Binding-site contacts:
Ligand atom C6 contacts residue LEU922 of chain 1.C at 4.2 Å (hydrophobic).
Ligand atom O5 contacts residue GLN926 of chain 1.C at 4.3 Å.
Ligand atom C3 contacts residue ASN717 of chain 1.C at 3.8 Å.
Ligand atom C7 contacts residue GLN1071 of chain 1.C at 4.4 Å.
Ligand atom C5 contacts residue GLN926 of chain 1.C at 4.0 Å.
Ligand atom C3 contacts residue LEU922 of chain 1.C at 4.4 Å (hydrophobic).
Ligand atom C6 contacts residue GLN926 of chain 1.C at 3.6 Å.
Ligand atom O4 contacts residue LEU922 of chain 1.C at 3.8 Å.
Ligand atom C5 contacts residue ASN717 of chain 1.C at 3.6 Å.
Ligand atom C8 contacts residue LEU922 of chain 1.C at 4.0 Å (hydrophobic).
Ligand atom C4 contacts residue LEU922 of chain 1.C at 4.3 Å (hydrophobic).
Ligand atom O6 contacts residue GLN926 of chain 1.C at 2.5 Å (h-bond).
Ligand atom O7 contacts residue LEU922 of chain 1.C at 3.5 Å.
Ligand atom C5 contacts residue LEU922 of chain 1.C at 3.8 Å (hydrophobic).
Ligand atom C2 contacts residue GLN1071 of chain 1.C at 3.9 Å.
Ligand atom O7 contacts residue ASN717 of chain 1.C at 3.1 Å (h-bond).
Ligand atom C1 contacts residue ASN717 of chain 1.C at 1.4 Å.
Ligand atom C4 contacts residue ASN717 of chain 1.C at 4.2 Å.
Ligand atom C1 contacts residue LEU922 of chain 1.C at 4.2 Å (hydrophobic).
Ligand atom O5 contacts residue GLN1071 of chain 1.C at 3.5 Å (h-bond).
Ligand atom O5 contacts residue ASN717 of chain 1.C at 2.3 Å (h-bond).
Ligand atom C1 contacts residue GLN1071 of chain 1.C at 3.5 Å.
Ligand atom O7 contacts residue GLN1071 of chain 1.C at 3.4 Å (h-bond).
Ligand atom C8 contacts residue ASN717 of chain 1.C at 4.4 Å.
Ligand atom C7 contacts residue LEU922 of chain 1.C at 3.8 Å (hydrophobic).
Ligand atom O6 contacts residue LEU922 of chain 1.C at 3.6 Å.
Ligand atom N2 contacts residue ASN717 of chain 1.C at 3.0 Å (h-bond).
Ligand atom C2 contacts residue ASN717 of chain 1.C at 2.5 Å.
Ligand atom C7 contacts residue ASN717 of chain 1.C at 3.2 Å.

Sequence of chain 1.C:
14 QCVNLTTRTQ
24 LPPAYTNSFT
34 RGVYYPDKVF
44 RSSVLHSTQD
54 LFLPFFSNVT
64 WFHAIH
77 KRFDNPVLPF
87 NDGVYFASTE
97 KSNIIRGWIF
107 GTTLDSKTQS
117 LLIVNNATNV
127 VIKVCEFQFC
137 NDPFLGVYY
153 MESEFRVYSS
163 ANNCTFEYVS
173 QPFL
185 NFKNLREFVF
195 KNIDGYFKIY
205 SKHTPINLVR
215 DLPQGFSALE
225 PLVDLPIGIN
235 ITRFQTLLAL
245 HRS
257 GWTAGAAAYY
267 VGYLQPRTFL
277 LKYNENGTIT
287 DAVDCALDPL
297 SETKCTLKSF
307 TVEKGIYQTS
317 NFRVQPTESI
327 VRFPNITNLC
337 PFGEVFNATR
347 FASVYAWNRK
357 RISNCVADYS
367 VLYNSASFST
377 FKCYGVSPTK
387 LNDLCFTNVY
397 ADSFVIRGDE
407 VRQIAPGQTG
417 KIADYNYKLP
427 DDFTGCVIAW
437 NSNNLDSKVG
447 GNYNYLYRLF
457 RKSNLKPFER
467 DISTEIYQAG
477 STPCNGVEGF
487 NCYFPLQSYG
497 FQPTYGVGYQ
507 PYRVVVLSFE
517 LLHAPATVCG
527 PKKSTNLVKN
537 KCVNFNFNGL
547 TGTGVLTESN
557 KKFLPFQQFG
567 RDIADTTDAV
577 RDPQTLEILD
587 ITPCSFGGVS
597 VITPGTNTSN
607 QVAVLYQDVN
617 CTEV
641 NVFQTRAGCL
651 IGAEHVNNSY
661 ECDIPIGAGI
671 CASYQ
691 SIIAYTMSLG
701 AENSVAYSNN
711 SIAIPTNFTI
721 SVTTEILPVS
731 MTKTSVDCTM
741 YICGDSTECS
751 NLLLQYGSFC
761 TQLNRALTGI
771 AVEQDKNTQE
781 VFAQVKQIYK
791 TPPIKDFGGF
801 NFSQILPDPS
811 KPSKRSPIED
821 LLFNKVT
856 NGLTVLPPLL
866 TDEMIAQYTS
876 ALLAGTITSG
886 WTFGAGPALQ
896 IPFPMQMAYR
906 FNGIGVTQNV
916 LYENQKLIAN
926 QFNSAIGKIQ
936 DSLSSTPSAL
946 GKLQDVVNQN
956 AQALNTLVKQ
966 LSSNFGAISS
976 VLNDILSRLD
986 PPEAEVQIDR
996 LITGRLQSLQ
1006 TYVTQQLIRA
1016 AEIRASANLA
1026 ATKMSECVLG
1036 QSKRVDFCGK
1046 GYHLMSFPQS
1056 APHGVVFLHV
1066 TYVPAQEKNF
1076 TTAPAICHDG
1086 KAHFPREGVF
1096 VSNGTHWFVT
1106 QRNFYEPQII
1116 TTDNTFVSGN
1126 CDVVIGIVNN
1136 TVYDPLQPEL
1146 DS

A small-molecule ligand and the protein it binds are described below.
Small molecule (SMILES): CC(=O)N[C@H]1[C@H](O[C@H]2[C@H](O)[C@@H](NC(C)=O)CO[C@@H]2CO)O[C@H](CO)[C@@H](O)[C@@H]1O